Sequence of chain 1.A:
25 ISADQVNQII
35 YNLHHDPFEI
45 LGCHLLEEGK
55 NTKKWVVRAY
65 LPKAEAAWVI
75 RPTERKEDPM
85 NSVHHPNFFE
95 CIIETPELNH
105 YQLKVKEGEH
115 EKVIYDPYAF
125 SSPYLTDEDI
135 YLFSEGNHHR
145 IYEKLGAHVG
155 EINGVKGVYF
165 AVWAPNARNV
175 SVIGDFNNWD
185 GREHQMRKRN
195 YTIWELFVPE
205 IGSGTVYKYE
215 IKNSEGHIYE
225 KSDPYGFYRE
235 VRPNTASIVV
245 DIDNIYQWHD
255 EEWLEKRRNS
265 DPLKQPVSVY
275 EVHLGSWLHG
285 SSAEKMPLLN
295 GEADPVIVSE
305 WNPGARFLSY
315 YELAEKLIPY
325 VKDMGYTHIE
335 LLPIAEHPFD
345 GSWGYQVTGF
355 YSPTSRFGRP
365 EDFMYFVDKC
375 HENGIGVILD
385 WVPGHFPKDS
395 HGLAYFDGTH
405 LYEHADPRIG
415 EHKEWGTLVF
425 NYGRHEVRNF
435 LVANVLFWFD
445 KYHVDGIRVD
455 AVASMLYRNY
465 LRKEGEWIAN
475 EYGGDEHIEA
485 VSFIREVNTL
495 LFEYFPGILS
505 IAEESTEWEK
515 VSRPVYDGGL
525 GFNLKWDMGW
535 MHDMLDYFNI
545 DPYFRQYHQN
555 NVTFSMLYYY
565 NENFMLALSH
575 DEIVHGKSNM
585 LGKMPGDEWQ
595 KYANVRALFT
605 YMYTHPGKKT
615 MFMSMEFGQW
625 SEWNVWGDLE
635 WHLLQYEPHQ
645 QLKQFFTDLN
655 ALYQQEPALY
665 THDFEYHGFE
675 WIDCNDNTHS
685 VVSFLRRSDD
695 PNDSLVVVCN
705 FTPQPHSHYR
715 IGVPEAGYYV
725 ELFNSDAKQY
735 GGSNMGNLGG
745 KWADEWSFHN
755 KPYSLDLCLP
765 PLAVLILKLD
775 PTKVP

Binding-site contacts:
Ligand atom C6 contacts residue TYR195 of chain 1.A at 3.9 Å (hydrophobic).
Ligand atom O2 contacts residue ASN170 of chain 1.A at 2.7 Å (h-bond).
Ligand atom C2 contacts residue GLY427 of chain 1.A at 4.0 Å.
Ligand atom O3 contacts residue ASN170 of chain 1.A at 2.9 Å (h-bond).
Ligand atom C1 contacts residue ARG428 of chain 1.A at 4.3 Å.
Ligand atom O3 contacts residue ARG428 of chain 1.A at 3.3 Å (salt-bridge).
Ligand atom C2 contacts residue ASN170 of chain 1.A at 3.3 Å.
Ligand atom C3 contacts residue GLY427 of chain 1.A at 4.1 Å.
Ligand atom C3 contacts residue GLU430 of chain 1.A at 4.1 Å.
Ligand atom O3 contacts residue TRP167 of chain 1.A at 3.6 Å.
Ligand atom O6 contacts residue TYR195 of chain 1.A at 3.0 Å (h-bond).
Ligand atom C1 contacts residue GLU430 of chain 1.A at 4.5 Å.
Ligand atom O3 contacts residue HIS429 of chain 1.A at 3.3 Å.
Ligand atom C2 contacts residue PRO169 of chain 1.A at 3.8 Å (hydrophobic).
Ligand atom C3 contacts residue ARG428 of chain 1.A at 3.6 Å.
Ligand atom O3 contacts residue GLU430 of chain 1.A at 3.5 Å (salt-bridge).
Ligand atom O6 contacts residue PRO169 of chain 1.A at 4.2 Å.
Ligand atom O2 contacts residue ARG428 of chain 1.A at 3.2 Å (salt-bridge).
Ligand atom C3 contacts residue HIS429 of chain 1.A at 4.3 Å.
Ligand atom C4 contacts residue ASN170 of chain 1.A at 4.2 Å.
Ligand atom O2 contacts residue GLY427 of chain 1.A at 2.9 Å (h-bond).
Ligand atom O4 contacts residue ARG428 of chain 1.A at 3.7 Å.
Ligand atom O3 contacts residue GLY427 of chain 1.A at 3.6 Å (h-bond).
Ligand atom C2 contacts residue ARG428 of chain 1.A at 4.2 Å.
Ligand atom C2 contacts residue GLU430 of chain 1.A at 3.3 Å.
Ligand atom C1 contacts residue PRO169 of chain 1.A at 3.9 Å (hydrophobic).
Ligand atom O2 contacts residue PRO169 of chain 1.A at 3.9 Å.
Ligand atom O2 contacts residue GLU430 of chain 1.A at 2.6 Å (salt-bridge).
Ligand atom C3 contacts residue ASN170 of chain 1.A at 3.6 Å.
Ligand atom O3 contacts residue PRO169 of chain 1.A at 4.3 Å.
Ligand atom C4 contacts residue ARG428 of chain 1.A at 4.3 Å.
Ligand atom O2 contacts residue HIS429 of chain 1.A at 3.9 Å.
Ligand atom C2 contacts residue HIS429 of chain 1.A at 4.3 Å.

This protein binds this small molecule.
Small molecule (SMILES): OC[C@H]1O[C@H](O[C@H]2[C@H](O)[C@@H](O)[C@@H](O[C@H]3[C@H](O)[C@@H](O)[C@@H](O[C@H]4[C@H](O)[C@@H](O)[C@@H](O)O[C@@H]4CO)O[C@@H]3CO)O[C@@H]2CO)[C@H](O)[C@@H](O)[C@@H]1O